Sequence of chain 1.C:
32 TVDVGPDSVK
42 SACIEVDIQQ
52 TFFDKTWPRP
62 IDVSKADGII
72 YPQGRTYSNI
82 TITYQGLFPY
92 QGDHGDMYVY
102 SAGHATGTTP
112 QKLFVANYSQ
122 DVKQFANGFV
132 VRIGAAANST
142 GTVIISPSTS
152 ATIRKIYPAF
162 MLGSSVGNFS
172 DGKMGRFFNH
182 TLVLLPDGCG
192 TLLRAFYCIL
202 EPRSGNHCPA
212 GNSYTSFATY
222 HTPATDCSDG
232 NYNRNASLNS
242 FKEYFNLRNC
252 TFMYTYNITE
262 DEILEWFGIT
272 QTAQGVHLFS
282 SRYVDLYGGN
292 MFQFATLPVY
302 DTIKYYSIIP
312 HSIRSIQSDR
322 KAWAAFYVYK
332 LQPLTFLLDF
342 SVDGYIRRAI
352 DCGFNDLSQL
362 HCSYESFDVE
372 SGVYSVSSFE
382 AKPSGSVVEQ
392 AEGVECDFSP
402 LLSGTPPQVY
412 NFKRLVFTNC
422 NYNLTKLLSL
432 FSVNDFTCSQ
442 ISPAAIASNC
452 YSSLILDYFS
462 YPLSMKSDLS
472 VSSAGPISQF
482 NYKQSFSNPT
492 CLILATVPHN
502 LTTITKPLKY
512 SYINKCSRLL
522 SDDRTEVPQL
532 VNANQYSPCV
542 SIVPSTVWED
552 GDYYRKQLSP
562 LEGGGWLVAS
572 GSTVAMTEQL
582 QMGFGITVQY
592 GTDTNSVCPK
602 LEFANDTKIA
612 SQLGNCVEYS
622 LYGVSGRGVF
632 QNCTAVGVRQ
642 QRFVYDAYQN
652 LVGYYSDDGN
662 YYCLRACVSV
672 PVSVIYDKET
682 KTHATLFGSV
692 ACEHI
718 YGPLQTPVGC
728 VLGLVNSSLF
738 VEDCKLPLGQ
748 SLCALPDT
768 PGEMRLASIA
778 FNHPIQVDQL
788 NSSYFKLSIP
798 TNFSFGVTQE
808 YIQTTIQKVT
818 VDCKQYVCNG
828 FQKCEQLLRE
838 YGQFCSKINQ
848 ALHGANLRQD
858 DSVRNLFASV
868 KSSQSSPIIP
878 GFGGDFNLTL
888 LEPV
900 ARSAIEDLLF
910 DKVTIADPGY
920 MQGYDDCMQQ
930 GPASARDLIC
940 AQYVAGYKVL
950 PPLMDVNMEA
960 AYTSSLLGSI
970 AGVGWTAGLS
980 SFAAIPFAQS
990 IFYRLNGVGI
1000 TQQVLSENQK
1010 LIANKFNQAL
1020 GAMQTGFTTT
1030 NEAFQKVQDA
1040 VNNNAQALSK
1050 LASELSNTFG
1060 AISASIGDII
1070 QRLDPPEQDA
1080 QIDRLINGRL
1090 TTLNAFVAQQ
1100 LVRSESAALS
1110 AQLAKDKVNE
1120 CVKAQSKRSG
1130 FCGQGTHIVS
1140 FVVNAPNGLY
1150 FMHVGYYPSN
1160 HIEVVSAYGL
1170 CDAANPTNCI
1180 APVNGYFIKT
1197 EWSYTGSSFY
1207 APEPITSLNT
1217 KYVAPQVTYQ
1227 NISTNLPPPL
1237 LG

This small molecule binds to this protein.
Small molecule (SMILES): CC(=O)N[C@H]1[C@H](O[C@H]2[C@H](O)[C@@H](NC(C)=O)CO[C@@H]2CO)O[C@H](CO)[C@@H](O)[C@@H]1O

Binding-site contacts:
Ligand atom N2 contacts residue VAL343 of chain 1.C at 4.1 Å.
Ligand atom O7 contacts residue ASN80 of chain 1.C at 3.5 Å (h-bond).
Ligand atom C7 contacts residue ASN80 of chain 1.C at 3.4 Å.
Ligand atom C5 contacts residue ASN80 of chain 1.C at 3.7 Å.
Ligand atom C3 contacts residue ASN80 of chain 1.C at 3.8 Å.
Ligand atom C7 contacts residue VAL343 of chain 1.C at 4.1 Å (hydrophobic).
Ligand atom O5 contacts residue ASN80 of chain 1.C at 2.4 Å (h-bond).
Ligand atom C2 contacts residue ASN80 of chain 1.C at 2.5 Å.
Ligand atom C1 contacts residue ASN80 of chain 1.C at 1.5 Å.
Ligand atom N2 contacts residue ASN80 of chain 1.C at 3.0 Å (h-bond).
Ligand atom C4 contacts residue ASN80 of chain 1.C at 4.3 Å.
Ligand atom C8 contacts residue VAL343 of chain 1.C at 3.8 Å (hydrophobic).